A protein and the small-molecule ligand that binds it are described below.
Small molecule (SMILES): O=c1ccn([C@@H]2O[C@H](CO[P](=O)(O)O[P](=O)(O)O[C@H]3O[C@H](CO)[C@@H](O)[C@H](O)[C@H]3O)[C@@H](O)[C@H]2O)c(=O)[nH]1

Sequence of chain 2.A:
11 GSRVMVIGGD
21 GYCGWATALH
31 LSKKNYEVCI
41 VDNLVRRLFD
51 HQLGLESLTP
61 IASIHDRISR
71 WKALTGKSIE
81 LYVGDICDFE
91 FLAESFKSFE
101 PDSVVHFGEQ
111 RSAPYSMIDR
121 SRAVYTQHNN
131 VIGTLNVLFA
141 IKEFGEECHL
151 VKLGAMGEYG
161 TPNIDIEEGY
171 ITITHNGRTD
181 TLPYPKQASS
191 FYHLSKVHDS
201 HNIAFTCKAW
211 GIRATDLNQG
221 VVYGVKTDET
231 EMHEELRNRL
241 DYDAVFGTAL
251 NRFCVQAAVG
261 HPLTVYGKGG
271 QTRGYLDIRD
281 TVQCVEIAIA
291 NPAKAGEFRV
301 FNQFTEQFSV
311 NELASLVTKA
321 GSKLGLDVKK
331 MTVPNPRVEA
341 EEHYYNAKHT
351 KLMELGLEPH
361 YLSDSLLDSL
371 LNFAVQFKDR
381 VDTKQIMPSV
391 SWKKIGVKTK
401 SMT

Binding-site contacts:
Ligand atom O2' contacts residue ARG111 of chain 2.A at 3.0 Å (salt-bridge).
Ligand atom O1B contacts residue ARG337 of chain 2.A at 2.8 Å (salt-bridge).
Ligand atom N3 contacts residue TYR266 of chain 2.A at 3.5 Å.
Ligand atom O4 contacts residue THR264 of chain 2.A at 2.9 Å (h-bond).
Ligand atom O3' contacts residue TYR192 of chain 2.A at 3.0 Å (h-bond).
Ligand atom O4' contacts residue ALA155 of chain 2.A at 3.2 Å.
Ligand atom O3C contacts residue GLU339 of chain 2.A at 2.7 Å (salt-bridge).
Ligand atom O1A contacts residue ARG337 of chain 2.A at 2.8 Å (salt-bridge).
Ligand atom O5' contacts residue VAL221 of chain 2.A at 3.6 Å.
Ligand atom O2 contacts residue VAL310 of chain 2.A at 3.5 Å.
Ligand atom C4' contacts residue NAD1 of chain 2.D at 3.4 Å.
Ligand atom O6' contacts residue MET156 of chain 2.A at 3.5 Å (h-bond).
Ligand atom C4 contacts residue ARG252 of chain 2.A at 3.6 Å.
Ligand atom O2C contacts residue GLU339 of chain 2.A at 2.7 Å (salt-bridge).
Ligand atom N1 contacts residue TYR266 of chain 2.A at 3.5 Å.
Ligand atom C6' contacts residue GLN219 of chain 2.A at 3.4 Å.
Ligand atom O3C contacts residue GLN271 of chain 2.A at 3.3 Å.
Ligand atom C4' contacts residue TYR192 of chain 2.A at 3.6 Å (hydrophobic).
Ligand atom C3C contacts residue GLU339 of chain 2.A at 3.5 Å.
Ligand atom O2A contacts residue ALA249 of chain 2.A at 2.7 Å (h-bond).
Ligand atom O2 contacts residue TYR266 of chain 2.A at 3.0 Å (h-bond).
Ligand atom C4 contacts residue THR264 of chain 2.A at 3.5 Å.
Ligand atom C2 contacts residue TYR266 of chain 2.A at 3.3 Å (hydrophobic).
Ligand atom C4 contacts residue TYR266 of chain 2.A at 3.3 Å (hydrophobic).
Ligand atom O3C contacts residue ARG273 of chain 2.A at 3.4 Å (salt-bridge).
Ligand atom C3' contacts residue TYR192 of chain 2.A at 3.5 Å (hydrophobic).
Ligand atom O4' contacts residue TYR192 of chain 2.A at 2.6 Å (h-bond).
Ligand atom O6' contacts residue GLY157 of chain 2.A at 3.2 Å (h-bond).
Ligand atom O5C contacts residue ARG337 of chain 2.A at 3.6 Å.
Ligand atom O4 contacts residue ARG252 of chain 2.A at 2.8 Å (salt-bridge).
Ligand atom O2C contacts residue ARG337 of chain 2.A at 3.5 Å.
Ligand atom O4C contacts residue VAL310 of chain 2.A at 3.6 Å.
Ligand atom O4 contacts residue TYR266 of chain 2.A at 3.4 Å (h-bond).
Ligand atom C3' contacts residue ARG111 of chain 2.A at 3.4 Å.
Ligand atom N3 contacts residue THR264 of chain 2.A at 2.8 Å (h-bond).
Ligand atom O3' contacts residue ARG111 of chain 2.A at 2.7 Å (salt-bridge).
Ligand atom O2C contacts residue TYR266 of chain 2.A at 3.4 Å.
Ligand atom O2A contacts residue THR248 of chain 2.A at 3.2 Å.
Ligand atom C5 contacts residue TYR266 of chain 2.A at 3.6 Å (hydrophobic).
Ligand atom O3' contacts residue NAD1 of chain 2.D at 2.9 Å (h-bond).